This protein binds this small molecule.
Small molecule (SMILES): CC(=O)N[C@@H]1[C@@H](O)[C@H](O)[C@@H](CO)O[C@H]1O

Binding-site contacts:
Ligand atom C3 contacts residue ASN1085 of chain 1.C at 3.8 Å.
Ligand atom C2 contacts residue ASN1085 of chain 1.C at 2.5 Å.
Ligand atom C6 contacts residue THR1087 of chain 1.C at 3.8 Å.
Ligand atom O3 contacts residue HIS1088 of chain 1.C at 4.3 Å.
Ligand atom C1 contacts residue ASN1085 of chain 1.C at 1.4 Å.
Ligand atom C7 contacts residue PHE1090 of chain 1.C at 4.0 Å (hydrophobic).
Ligand atom C7 contacts residue ASN1085 of chain 1.C at 4.3 Å.
Ligand atom O5 contacts residue THR1087 of chain 1.C at 4.4 Å.
Ligand atom O6 contacts residue THR1087 of chain 1.C at 3.1 Å.
Ligand atom O5 contacts residue ASN1085 of chain 1.C at 2.3 Å (h-bond).
Ligand atom N2 contacts residue ASN1085 of chain 1.C at 3.0 Å (h-bond).
Ligand atom O7 contacts residue PHE1090 of chain 1.C at 4.4 Å.
Ligand atom C5 contacts residue ASN1085 of chain 1.C at 3.6 Å.
Ligand atom C8 contacts residue PHE1090 of chain 1.C at 3.7 Å (hydrophobic).
Ligand atom C4 contacts residue THR1087 of chain 1.C at 3.9 Å.
Ligand atom N2 contacts residue PHE1090 of chain 1.C at 4.4 Å.
Ligand atom C4 contacts residue ASN1085 of chain 1.C at 4.2 Å.

Sequence of chain 1.C:
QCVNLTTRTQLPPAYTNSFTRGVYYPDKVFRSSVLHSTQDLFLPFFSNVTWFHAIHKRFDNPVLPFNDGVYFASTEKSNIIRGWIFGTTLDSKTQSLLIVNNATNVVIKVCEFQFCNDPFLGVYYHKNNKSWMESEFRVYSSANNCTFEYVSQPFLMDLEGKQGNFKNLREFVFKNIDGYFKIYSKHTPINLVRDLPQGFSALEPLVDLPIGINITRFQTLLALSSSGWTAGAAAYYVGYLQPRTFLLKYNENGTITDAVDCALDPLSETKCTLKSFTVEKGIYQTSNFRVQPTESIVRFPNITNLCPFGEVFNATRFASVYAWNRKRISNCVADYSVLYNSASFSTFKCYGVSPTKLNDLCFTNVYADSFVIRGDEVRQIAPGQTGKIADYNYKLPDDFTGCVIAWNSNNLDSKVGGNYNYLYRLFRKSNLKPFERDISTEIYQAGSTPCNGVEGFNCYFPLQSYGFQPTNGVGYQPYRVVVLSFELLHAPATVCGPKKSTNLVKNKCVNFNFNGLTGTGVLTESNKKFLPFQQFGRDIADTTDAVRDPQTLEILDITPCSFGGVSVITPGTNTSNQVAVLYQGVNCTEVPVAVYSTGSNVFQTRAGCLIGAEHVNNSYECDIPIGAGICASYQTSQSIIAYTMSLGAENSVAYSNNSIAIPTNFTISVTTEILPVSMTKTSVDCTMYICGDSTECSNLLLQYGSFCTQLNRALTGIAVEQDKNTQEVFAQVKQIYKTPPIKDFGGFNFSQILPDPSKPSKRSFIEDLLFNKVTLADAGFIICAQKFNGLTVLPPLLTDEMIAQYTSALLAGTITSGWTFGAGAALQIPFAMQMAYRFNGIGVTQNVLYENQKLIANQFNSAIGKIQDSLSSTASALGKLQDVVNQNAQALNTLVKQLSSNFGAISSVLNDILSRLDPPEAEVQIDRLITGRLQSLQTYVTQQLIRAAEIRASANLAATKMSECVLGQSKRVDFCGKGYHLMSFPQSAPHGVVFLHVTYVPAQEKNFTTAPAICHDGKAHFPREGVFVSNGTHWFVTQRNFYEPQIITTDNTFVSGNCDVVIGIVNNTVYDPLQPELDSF